Binding-site contacts:
Ligand atom O6 contacts residue THR160 of chain 1.F at 4.5 Å.
Ligand atom C6 contacts residue MET237 of chain 1.F at 4.0 Å (hydrophobic).
Ligand atom N2 contacts residue ASN158 of chain 1.F at 3.0 Å (h-bond).
Ligand atom C7 contacts residue ASN158 of chain 1.F at 3.5 Å.
Ligand atom C8 contacts residue ILE235 of chain 1.F at 4.4 Å (hydrophobic).
Ligand atom C8 contacts residue MET237 of chain 1.F at 4.2 Å (hydrophobic).
Ligand atom C8 contacts residue LEU215 of chain 1.E at 4.3 Å (hydrophobic).
Ligand atom O7 contacts residue LEU215 of chain 1.E at 3.0 Å (h-bond).
Ligand atom O4 contacts residue LEU215 of chain 1.E at 4.4 Å.
Ligand atom C2 contacts residue ASN158 of chain 1.F at 2.4 Å.
Ligand atom C5 contacts residue ASN158 of chain 1.F at 3.6 Å.
Ligand atom O5 contacts residue MET237 of chain 1.F at 3.9 Å.
Ligand atom C3 contacts residue ASN158 of chain 1.F at 3.8 Å.
Ligand atom O5 contacts residue ASN158 of chain 1.F at 2.3 Å (h-bond).
Ligand atom C5 contacts residue MET237 of chain 1.F at 3.8 Å (hydrophobic).
Ligand atom O7 contacts residue ARG213 of chain 1.E at 3.8 Å.
Ligand atom C7 contacts residue LEU215 of chain 1.E at 4.0 Å (hydrophobic).
Ligand atom C4 contacts residue ASN158 of chain 1.F at 4.2 Å.
Ligand atom C8 contacts residue SER212 of chain 1.E at 4.1 Å.
Ligand atom O7 contacts residue ASN158 of chain 1.F at 3.6 Å (h-bond).
Ligand atom C1 contacts residue SER212 of chain 1.E at 4.2 Å.
Ligand atom C2 contacts residue LEU215 of chain 1.E at 4.1 Å (hydrophobic).
Ligand atom O7 contacts residue PRO214 of chain 1.E at 3.7 Å.
Ligand atom C1 contacts residue MET237 of chain 1.F at 4.0 Å (hydrophobic).
Ligand atom C8 contacts residue THR160 of chain 1.F at 4.1 Å.
Ligand atom C7 contacts residue SER212 of chain 1.E at 4.4 Å.
Ligand atom C8 contacts residue PRO214 of chain 1.E at 4.0 Å (hydrophobic).
Ligand atom C7 contacts residue PRO214 of chain 1.E at 4.3 Å (hydrophobic).
Ligand atom O3 contacts residue LEU215 of chain 1.E at 3.6 Å.
Ligand atom O7 contacts residue MET237 of chain 1.F at 4.4 Å.
Ligand atom N2 contacts residue SER212 of chain 1.E at 3.8 Å.
Ligand atom C1 contacts residue ASN158 of chain 1.F at 1.5 Å.
Ligand atom C6 contacts residue THR160 of chain 1.F at 3.6 Å.
Ligand atom C3 contacts residue LEU215 of chain 1.E at 4.0 Å (hydrophobic).
Ligand atom C4 contacts residue LEU215 of chain 1.E at 3.9 Å (hydrophobic).
Ligand atom C7 contacts residue MET237 of chain 1.F at 4.5 Å (hydrophobic).

Sequence of chain 1.F:
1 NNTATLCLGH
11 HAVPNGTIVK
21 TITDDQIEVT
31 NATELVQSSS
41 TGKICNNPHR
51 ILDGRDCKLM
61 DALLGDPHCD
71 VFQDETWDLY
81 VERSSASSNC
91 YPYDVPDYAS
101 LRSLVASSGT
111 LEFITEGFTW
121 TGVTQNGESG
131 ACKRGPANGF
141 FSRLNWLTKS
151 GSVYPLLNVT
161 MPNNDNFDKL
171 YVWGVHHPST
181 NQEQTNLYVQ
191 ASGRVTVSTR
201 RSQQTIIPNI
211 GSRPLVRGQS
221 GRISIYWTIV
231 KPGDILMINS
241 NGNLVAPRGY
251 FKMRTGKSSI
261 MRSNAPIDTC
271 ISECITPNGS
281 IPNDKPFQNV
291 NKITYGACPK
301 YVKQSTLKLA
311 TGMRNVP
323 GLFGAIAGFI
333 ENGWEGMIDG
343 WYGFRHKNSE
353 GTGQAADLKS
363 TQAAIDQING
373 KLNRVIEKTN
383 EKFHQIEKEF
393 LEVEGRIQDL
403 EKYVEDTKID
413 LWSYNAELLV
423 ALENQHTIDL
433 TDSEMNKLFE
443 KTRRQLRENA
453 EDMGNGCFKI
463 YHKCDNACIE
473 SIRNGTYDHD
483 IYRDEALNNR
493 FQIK

This protein binds this small molecule.
Small molecule (SMILES): CC(=O)N[C@H]1[C@H](O[C@H]2[C@H](O)[C@@H](NC(C)=O)CO[C@@H]2CO)O[C@H](CO)[C@@H](O)[C@@H]1O

Sequence of chain 1.E:
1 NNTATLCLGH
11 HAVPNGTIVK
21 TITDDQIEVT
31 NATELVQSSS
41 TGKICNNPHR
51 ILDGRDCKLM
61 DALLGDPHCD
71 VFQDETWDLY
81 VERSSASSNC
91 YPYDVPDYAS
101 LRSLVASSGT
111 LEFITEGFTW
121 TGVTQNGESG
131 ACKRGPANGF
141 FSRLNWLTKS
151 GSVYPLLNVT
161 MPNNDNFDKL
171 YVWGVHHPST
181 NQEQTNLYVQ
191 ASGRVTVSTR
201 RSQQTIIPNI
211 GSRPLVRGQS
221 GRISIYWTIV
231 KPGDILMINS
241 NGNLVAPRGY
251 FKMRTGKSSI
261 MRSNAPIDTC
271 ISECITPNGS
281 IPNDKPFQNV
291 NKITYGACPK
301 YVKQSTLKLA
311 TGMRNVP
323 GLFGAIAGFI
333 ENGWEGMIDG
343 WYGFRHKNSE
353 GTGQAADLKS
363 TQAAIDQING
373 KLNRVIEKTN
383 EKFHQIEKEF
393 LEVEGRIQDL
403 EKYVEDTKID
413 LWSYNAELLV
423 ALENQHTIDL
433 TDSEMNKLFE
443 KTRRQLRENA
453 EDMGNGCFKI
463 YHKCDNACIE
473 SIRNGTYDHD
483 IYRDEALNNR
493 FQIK